The small molecule below binds the protein below.
Small molecule (SMILES): OCCOCOCc1cc(CCCCCOc2c(Cl)cc(C3=NCCO3)cc2Cl)on1

Sequence of chain 5.C:
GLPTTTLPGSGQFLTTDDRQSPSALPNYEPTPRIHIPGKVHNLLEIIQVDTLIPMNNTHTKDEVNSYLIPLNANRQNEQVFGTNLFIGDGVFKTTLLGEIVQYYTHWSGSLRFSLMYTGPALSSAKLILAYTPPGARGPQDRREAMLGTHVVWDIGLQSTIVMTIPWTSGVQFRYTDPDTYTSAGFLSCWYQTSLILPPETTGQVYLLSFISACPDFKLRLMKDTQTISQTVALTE

Sequence of chain 5.A:
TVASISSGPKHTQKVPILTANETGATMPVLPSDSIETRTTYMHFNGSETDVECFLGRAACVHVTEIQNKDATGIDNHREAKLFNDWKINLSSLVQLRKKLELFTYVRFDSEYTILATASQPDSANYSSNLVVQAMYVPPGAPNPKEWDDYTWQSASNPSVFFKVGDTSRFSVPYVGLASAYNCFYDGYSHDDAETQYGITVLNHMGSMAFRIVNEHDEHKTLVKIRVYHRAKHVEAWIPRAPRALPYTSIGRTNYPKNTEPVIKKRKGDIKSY

Sequence of chain 6.C:
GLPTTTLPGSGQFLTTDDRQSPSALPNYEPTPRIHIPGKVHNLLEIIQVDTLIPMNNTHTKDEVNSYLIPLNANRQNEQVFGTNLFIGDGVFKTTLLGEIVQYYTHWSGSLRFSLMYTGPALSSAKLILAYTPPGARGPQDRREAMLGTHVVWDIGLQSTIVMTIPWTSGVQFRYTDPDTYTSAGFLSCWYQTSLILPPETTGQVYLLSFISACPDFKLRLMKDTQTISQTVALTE

Binding-site contacts:
Ligand atom O1 contacts residue MET221 of chain 5.A at 3.1 Å (h-bond).
Ligand atom C1B contacts residue TYR152 of chain 5.A at 3.8 Å (hydrophobic).
Ligand atom C4B contacts residue PHE186 of chain 5.A at 3.4 Å (hydrophobic).
Ligand atom C4 contacts residue LEU106 of chain 5.A at 2.5 Å (hydrophobic).
Ligand atom C4C contacts residue TYR128 of chain 5.A at 3.5 Å (hydrophobic).
Ligand atom C5A contacts residue PHE186 of chain 5.A at 3.5 Å (hydrophobic).
Ligand atom C2A contacts residue PHE186 of chain 5.A at 3.3 Å (hydrophobic).
Ligand atom C31 contacts residue LEU106 of chain 5.A at 3.8 Å (hydrophobic).
Ligand atom C31 contacts residue ASN219 of chain 5.A at 3.8 Å.
Ligand atom CL1 contacts residue VAL188 of chain 5.A at 3.5 Å.
Ligand atom O1A contacts residue PHE186 of chain 5.A at 2.9 Å.
Ligand atom C4A contacts residue PRO174 of chain 5.A at 3.3 Å (hydrophobic).
Ligand atom C5A contacts residue VAL176 of chain 5.A at 3.2 Å (hydrophobic).
Ligand atom CL1 contacts residue LEU25 of chain 5.C at 3.5 Å.
Ligand atom C3B contacts residue PHE186 of chain 5.A at 3.7 Å (hydrophobic).
Ligand atom C5C contacts residue VAL188 of chain 5.A at 2.9 Å (hydrophobic).
Ligand atom C2D contacts residue SER107 of chain 5.A at 3.8 Å.
Ligand atom C3C contacts residue ILE104 of chain 5.A at 3.6 Å (hydrophobic).
Ligand atom C6B contacts residue TYR152 of chain 5.A at 3.8 Å (hydrophobic).
Ligand atom CL2 contacts residue ILE104 of chain 5.A at 3.1 Å.
Ligand atom C3D contacts residue LEU116 of chain 5.A at 3.6 Å (hydrophobic).
Ligand atom N2 contacts residue ASN219 of chain 5.A at 3.4 Å (h-bond).
Ligand atom C2B contacts residue MET224 of chain 5.A at 3.6 Å (hydrophobic).
Ligand atom CL2 contacts residue MET224 of chain 5.A at 2.9 Å.
Ligand atom C3B contacts residue MET224 of chain 5.A at 3.4 Å (hydrophobic).
Ligand atom C1C contacts residue TYR128 of chain 5.A at 3.5 Å (hydrophobic).
Ligand atom N2 contacts residue MET221 of chain 5.A at 3.5 Å (h-bond).
Ligand atom C1B contacts residue VAL188 of chain 5.A at 3.8 Å (hydrophobic).
Ligand atom C5 contacts residue LEU106 of chain 5.A at 3.5 Å (hydrophobic).
Ligand atom C5B contacts residue TYR152 of chain 5.A at 3.8 Å (hydrophobic).
Ligand atom C4A contacts residue SER175 of chain 5.A at 3.8 Å.
Ligand atom C4A contacts residue VAL176 of chain 5.A at 3.7 Å (hydrophobic).
Ligand atom C6B contacts residue VAL188 of chain 5.A at 3.8 Å (hydrophobic).
Ligand atom C3 contacts residue LEU106 of chain 5.A at 3.4 Å (hydrophobic).
Ligand atom O1A contacts residue ALA150 of chain 5.A at 3.8 Å.
Ligand atom N3A contacts residue ALA24 of chain 5.C at 3.6 Å.
Ligand atom O1D contacts residue SER107 of chain 5.A at 3.2 Å.
Ligand atom N3A contacts residue PRO174 of chain 5.A at 3.6 Å (h-bond).
Ligand atom C5A contacts residue ALA150 of chain 5.A at 3.2 Å (hydrophobic).
Ligand atom O1B contacts residue TYR152 of chain 5.A at 3.8 Å.